Sequence of chain 1.B:
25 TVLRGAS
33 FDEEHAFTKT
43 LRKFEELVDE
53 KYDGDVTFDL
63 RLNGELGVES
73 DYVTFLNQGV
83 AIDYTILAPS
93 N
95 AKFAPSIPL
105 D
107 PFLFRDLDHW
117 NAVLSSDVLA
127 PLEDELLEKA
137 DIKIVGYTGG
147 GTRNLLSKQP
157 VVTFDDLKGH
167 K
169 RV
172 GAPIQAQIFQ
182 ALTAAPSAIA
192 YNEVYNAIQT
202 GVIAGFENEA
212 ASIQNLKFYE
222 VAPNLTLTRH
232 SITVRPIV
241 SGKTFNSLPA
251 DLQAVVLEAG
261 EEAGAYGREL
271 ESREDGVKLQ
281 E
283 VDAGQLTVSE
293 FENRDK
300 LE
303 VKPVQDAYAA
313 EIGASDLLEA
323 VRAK

Binding-site contacts:
Ligand atom O1 contacts residue MSE32 of chain 1.B at 3.8 Å.
Ligand atom O2 contacts residue ARG236 of chain 1.B at 3.0 Å (salt-bridge).
Ligand atom O3 contacts residue GLU71 of chain 1.B at 2.6 Å (salt-bridge).
Ligand atom O5 contacts residue ARG149 of chain 1.B at 3.2 Å (salt-bridge).
Ligand atom O6A contacts residue ASN93 of chain 1.B at 3.3 Å (h-bond).
Ligand atom O4 contacts residue ARG149 of chain 1.B at 3.1 Å (salt-bridge).
Ligand atom C4 contacts residue GLU71 of chain 1.B at 3.8 Å.
Ligand atom C6 contacts residue TYR192 of chain 1.B at 3.4 Å (hydrophobic).
Ligand atom C4 contacts residue ASN93 of chain 1.B at 3.8 Å.
Ligand atom O4 contacts residue ALA90 of chain 1.B at 3.5 Å.
Ligand atom C3 contacts residue ARG236 of chain 1.B at 3.8 Å.
Ligand atom O6A contacts residue ARG169 of chain 1.B at 2.9 Å (salt-bridge).
Ligand atom O3 contacts residue ARG236 of chain 1.B at 2.8 Å (salt-bridge).
Ligand atom O3 contacts residue ALA90 of chain 1.B at 3.8 Å.
Ligand atom O6B contacts residue ASN209 of chain 1.B at 3.2 Å (h-bond).
Ligand atom O6B contacts residue ARG169 of chain 1.B at 2.7 Å (salt-bridge).
Ligand atom O6B contacts residue MSE171 of chain 1.B at 3.8 Å.
Ligand atom O2 contacts residue ARG149 of chain 1.B at 3.0 Å (salt-bridge).
Ligand atom O6A contacts residue MSE171 of chain 1.B at 3.7 Å.
Ligand atom O6B contacts residue ARG149 of chain 1.B at 2.8 Å (salt-bridge).
Ligand atom O2 contacts residue GLU210 of chain 1.B at 2.6 Å (salt-bridge).
Ligand atom O1 contacts residue TYR192 of chain 1.B at 2.9 Å (h-bond).
Ligand atom C2 contacts residue GLU210 of chain 1.B at 3.3 Å.
Ligand atom C1 contacts residue TYR192 of chain 1.B at 3.6 Å (hydrophobic).
Ligand atom O6A contacts residue TYR192 of chain 1.B at 3.6 Å.
Ligand atom C5 contacts residue TYR192 of chain 1.B at 3.7 Å (hydrophobic).
Ligand atom O1 contacts residue PHE33 of chain 1.B at 3.4 Å.
Ligand atom C1 contacts residue ASN209 of chain 1.B at 3.7 Å.
Ligand atom O6B contacts residue TYR192 of chain 1.B at 3.5 Å.
Ligand atom C1 contacts residue GLU210 of chain 1.B at 3.6 Å.
Ligand atom O4 contacts residue MSE171 of chain 1.B at 3.4 Å (h-bond).
Ligand atom C1 contacts residue ARG149 of chain 1.B at 3.8 Å.
Ligand atom C6 contacts residue ARG169 of chain 1.B at 3.5 Å.
Ligand atom O1 contacts residue SER213 of chain 1.B at 3.6 Å.
Ligand atom C3 contacts residue GLU71 of chain 1.B at 3.2 Å.
Ligand atom O3 contacts residue PHE39 of chain 1.B at 3.4 Å.
Ligand atom C1 contacts residue SER213 of chain 1.B at 3.8 Å.
Ligand atom O5 contacts residue ASN209 of chain 1.B at 3.1 Å (h-bond).
Ligand atom O4 contacts residue ARG236 of chain 1.B at 3.1 Å (salt-bridge).
Ligand atom O5 contacts residue TYR192 of chain 1.B at 3.6 Å.

The small molecule below binds the protein below.
Small molecule (SMILES): O=C(O)[C@H]1O[C@H](O)[C@@H](O)[C@@H](O)[C@H]1O